This small molecule binds to this protein.
Small molecule (SMILES): O=C(O)COP(=O)(O)O

Sequence of chain 1.B:
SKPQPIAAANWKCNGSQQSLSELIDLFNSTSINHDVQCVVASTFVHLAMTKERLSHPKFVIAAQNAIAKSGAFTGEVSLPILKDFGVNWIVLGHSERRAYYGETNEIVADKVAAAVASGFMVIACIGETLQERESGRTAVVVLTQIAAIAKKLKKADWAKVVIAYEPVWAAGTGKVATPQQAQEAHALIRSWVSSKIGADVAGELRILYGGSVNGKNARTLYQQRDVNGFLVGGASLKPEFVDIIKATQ

Binding-site contacts:
Ligand atom C2 contacts residue LEU232 of chain 1.B at 3.9 Å (hydrophobic).
Ligand atom O1P contacts residue GLY235 of chain 1.B at 4.3 Å.
Ligand atom O3P contacts residue SER213 of chain 1.B at 2.5 Å (h-bond).
Ligand atom O1 contacts residue GLU167 of chain 1.B at 4.0 Å.
Ligand atom P contacts residue GLY173 of chain 1.B at 3.7 Å.
Ligand atom O1P contacts residue LYS13 of chain 1.B at 3.5 Å (salt-bridge).
Ligand atom O4P contacts residue SER213 of chain 1.B at 3.4 Å (h-bond).
Ligand atom O4P contacts residue GLY235 of chain 1.B at 3.5 Å (h-bond).
Ligand atom O2 contacts residue ASN11 of chain 1.B at 3.4 Å (h-bond).
Ligand atom O2 contacts residue LYS13 of chain 1.B at 4.0 Å.
Ligand atom P contacts residue SER213 of chain 1.B at 3.6 Å.
Ligand atom C1 contacts residue LYS13 of chain 1.B at 3.6 Å.
Ligand atom O2P contacts residue GLY173 of chain 1.B at 3.4 Å.
Ligand atom O2 contacts residue HIS95 of chain 1.B at 3.0 Å (h-bond).
Ligand atom O4P contacts residue VAL214 of chain 1.B at 4.0 Å.
Ligand atom O3P contacts residue ALA172 of chain 1.B at 3.6 Å.
Ligand atom O1P contacts residue GLY234 of chain 1.B at 3.3 Å.
Ligand atom C2 contacts residue GLU167 of chain 1.B at 3.8 Å.
Ligand atom O1P contacts residue GLY173 of chain 1.B at 4.3 Å.
Ligand atom O2 contacts residue GLU167 of chain 1.B at 2.8 Å (salt-bridge).
Ligand atom O3P contacts residue GLY173 of chain 1.B at 2.8 Å (h-bond).
Ligand atom O1 contacts residue GLU97 of chain 1.B at 4.2 Å.
Ligand atom O4P contacts residue GLY234 of chain 1.B at 2.9 Å (h-bond).
Ligand atom O1 contacts residue ALA172 of chain 1.B at 4.2 Å.
Ligand atom C2 contacts residue GLY212 of chain 1.B at 4.1 Å.
Ligand atom C2 contacts residue GLY234 of chain 1.B at 3.8 Å.
Ligand atom O3P contacts residue GLY212 of chain 1.B at 3.5 Å.
Ligand atom O1 contacts residue LYS13 of chain 1.B at 3.0 Å (salt-bridge).
Ligand atom P contacts residue GLY235 of chain 1.B at 3.8 Å.
Ligand atom C2 contacts residue LYS13 of chain 1.B at 4.2 Å.
Ligand atom P contacts residue GLY234 of chain 1.B at 3.7 Å.
Ligand atom O2P contacts residue GLY235 of chain 1.B at 3.2 Å (h-bond).
Ligand atom C1 contacts residue ASN11 of chain 1.B at 4.3 Å.
Ligand atom O2P contacts residue GLY234 of chain 1.B at 3.8 Å.
Ligand atom O2 contacts residue LEU232 of chain 1.B at 4.0 Å.
Ligand atom O3P contacts residue ALA171 of chain 1.B at 3.3 Å (h-bond).
Ligand atom O4P contacts residue VAL233 of chain 1.B at 4.0 Å.
Ligand atom C1 contacts residue GLU167 of chain 1.B at 3.3 Å.
Ligand atom C1 contacts residue HIS95 of chain 1.B at 3.2 Å.
Ligand atom O1 contacts residue HIS95 of chain 1.B at 2.7 Å (h-bond).